Sequence of chain 1.D:
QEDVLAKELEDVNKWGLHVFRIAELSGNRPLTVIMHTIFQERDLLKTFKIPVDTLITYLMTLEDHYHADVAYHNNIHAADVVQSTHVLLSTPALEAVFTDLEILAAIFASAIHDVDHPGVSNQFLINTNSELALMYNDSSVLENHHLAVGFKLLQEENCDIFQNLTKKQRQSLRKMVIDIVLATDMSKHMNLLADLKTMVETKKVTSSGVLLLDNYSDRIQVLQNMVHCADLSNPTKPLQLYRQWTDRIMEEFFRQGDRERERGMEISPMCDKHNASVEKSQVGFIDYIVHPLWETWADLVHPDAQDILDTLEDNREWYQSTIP

A small-molecule ligand and the protein it binds are described below.
Small molecule (SMILES): COc1ccc(C2=NN(C3CCCCCC3)C(=O)C2(C)C)cc1OCCCCOc1ccc(-c2nnn[nH]2)cc1

Binding-site contacts:
Ligand atom C7 contacts residue ASN247 of chain 1.D at 3.8 Å.
Ligand atom C11 contacts residue PHE266 of chain 1.D at 3.9 Å (hydrophobic).
Ligand atom C7 contacts residue PHE298 of chain 1.D at 3.8 Å (hydrophobic).
Ligand atom O1 contacts residue PHE298 of chain 1.D at 3.8 Å.
Ligand atom C5 contacts residue PHE298 of chain 1.D at 3.7 Å (hydrophobic).
Ligand atom C28 contacts residue EDO1 of chain 1.DC at 3.5 Å.
Ligand atom C contacts residue MET199 of chain 1.D at 3.6 Å (hydrophobic).
Ligand atom C26 contacts residue MET283 of chain 1.D at 3.5 Å (hydrophobic).
Ligand atom C3 contacts residue LEU245 of chain 1.D at 3.6 Å (hydrophobic).
Ligand atom O contacts residue MET199 of chain 1.D at 3.2 Å.
Ligand atom C8 contacts residue ILE262 of chain 1.D at 3.6 Å (hydrophobic).
Ligand atom C12 contacts residue GLN295 of chain 1.D at 3.7 Å.
Ligand atom C9 contacts residue ASN247 of chain 1.D at 3.5 Å.
Ligand atom C10 contacts residue PHE298 of chain 1.D at 3.5 Å (hydrophobic).
Ligand atom C14 contacts residue SER294 of chain 1.D at 3.5 Å.
Ligand atom N1 contacts residue TYR301 of chain 1.D at 3.1 Å.
Ligand atom O2 contacts residue GLN295 of chain 1.D at 2.8 Å (h-bond).
Ligand atom C13 contacts residue PHE298 of chain 1.D at 3.7 Å (hydrophobic).
Ligand atom C10 contacts residue ILE262 of chain 1.D at 3.9 Å (hydrophobic).
Ligand atom C8 contacts residue PHE298 of chain 1.D at 3.4 Å (hydrophobic).
Ligand atom C21 contacts residue PHE298 of chain 1.D at 3.6 Å (hydrophobic).
Ligand atom C21 contacts residue GLY297 of chain 1.D at 3.8 Å.
Ligand atom C14 contacts residue MET283 of chain 1.D at 3.3 Å (hydrophobic).
Ligand atom C13 contacts residue MET283 of chain 1.D at 3.8 Å (hydrophobic).
Ligand atom C9 contacts residue ILE262 of chain 1.D at 3.8 Å (hydrophobic).
Ligand atom C22 contacts residue PHE298 of chain 1.D at 3.7 Å (hydrophobic).
Ligand atom N2 contacts residue TYR301 of chain 1.D at 3.3 Å.
Ligand atom C2 contacts residue HIS86 of chain 1.D at 3.6 Å.
Ligand atom C12 contacts residue MET283 of chain 1.D at 3.8 Å (hydrophobic).
Ligand atom N contacts residue TYR301 of chain 1.D at 3.4 Å.
Ligand atom C19 contacts residue TYR301 of chain 1.D at 3.5 Å (hydrophobic).
Ligand atom O1 contacts residue GLN295 of chain 1.D at 3.2 Å (h-bond).
Ligand atom C15 contacts residue PHE298 of chain 1.D at 3.8 Å (hydrophobic).
Ligand atom C14 contacts residue PHE298 of chain 1.D at 3.5 Å (hydrophobic).
Ligand atom C6 contacts residue PHE298 of chain 1.D at 3.8 Å (hydrophobic).
Ligand atom N3 contacts residue TYR301 of chain 1.D at 3.4 Å.
Ligand atom C11 contacts residue GLN295 of chain 1.D at 3.3 Å.
Ligand atom O3 contacts residue PHE298 of chain 1.D at 3.6 Å.
Ligand atom O2 contacts residue PHE298 of chain 1.D at 3.6 Å.
Ligand atom O1 contacts residue ILE262 of chain 1.D at 3.4 Å.